The small molecule below binds the protein below.
Small molecule (SMILES): COc1cc(CCNC(=O)c2nc(C(C)(C)NC(=O)OCc3ccccc3)[nH]c(=O)c2O)ccn1

Sequence of chain 5.A:
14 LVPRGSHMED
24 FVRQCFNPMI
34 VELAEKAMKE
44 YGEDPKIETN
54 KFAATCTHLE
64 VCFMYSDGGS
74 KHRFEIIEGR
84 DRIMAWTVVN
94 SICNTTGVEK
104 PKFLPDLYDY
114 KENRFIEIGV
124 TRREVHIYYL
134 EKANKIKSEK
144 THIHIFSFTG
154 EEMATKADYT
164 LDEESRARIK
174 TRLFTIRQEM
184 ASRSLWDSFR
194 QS

Binding-site contacts:
Ligand atom C04 contacts residue TYR44 of chain 5.A at 3.9 Å (hydrophobic).
Ligand atom O04 contacts residue ILE121 of chain 5.A at 2.6 Å (h-bond).
Ligand atom O02 contacts residue GLU81 of chain 5.A at 2.9 Å (salt-bridge).
Ligand atom O03 contacts residue GLU120 of chain 5.A at 2.9 Å (salt-bridge).
Ligand atom C10 contacts residue HIS61 of chain 5.A at 3.3 Å.
Ligand atom C09 contacts residue GLU120 of chain 5.A at 3.3 Å.
Ligand atom C08 contacts residue MN1 of chain 5.C at 3.3 Å.
Ligand atom C07 contacts residue GLU81 of chain 5.A at 3.7 Å.
Ligand atom C09 contacts residue MN1 of chain 5.C at 3.0 Å.
Ligand atom C09 contacts residue GLU81 of chain 5.A at 3.7 Å.
Ligand atom C07 contacts residue MN1 of chain 5.C at 2.9 Å.
Ligand atom O04 contacts residue GLU120 of chain 5.A at 2.9 Å (salt-bridge).
Ligand atom C21 contacts residue TYR44 of chain 5.A at 3.8 Å (hydrophobic).
Ligand atom O03 contacts residue HIS61 of chain 5.A at 3.2 Å.
Ligand atom O04 contacts residue ASP109 of chain 5.A at 3.9 Å.
Ligand atom N01 contacts residue TYR44 of chain 5.A at 4.2 Å.
Ligand atom C08 contacts residue MN1 of chain 5.D at 4.2 Å.
Ligand atom O03 contacts residue GLU81 of chain 5.A at 3.1 Å (salt-bridge).
Ligand atom O03 contacts residue MN1 of chain 5.C at 2.0 Å.
Ligand atom N03 contacts residue HIS61 of chain 5.A at 4.2 Å.
Ligand atom C10 contacts residue MN1 of chain 5.D at 2.6 Å.
Ligand atom C09 contacts residue ASP109 of chain 5.A at 4.1 Å.
Ligand atom C08 contacts residue GLU81 of chain 5.A at 4.0 Å.
Ligand atom N03 contacts residue MN1 of chain 5.D at 3.9 Å.
Ligand atom O04 contacts residue TYR131 of chain 5.A at 4.2 Å.
Ligand atom O01 contacts residue TYR44 of chain 5.A at 3.8 Å.
Ligand atom O02 contacts residue MN1 of chain 5.C at 2.0 Å.
Ligand atom O04 contacts residue HIS61 of chain 5.A at 2.5 Å (h-bond).
Ligand atom C05 contacts residue TYR44 of chain 5.A at 3.9 Å (hydrophobic).
Ligand atom O04 contacts residue MN1 of chain 5.D at 1.8 Å.
Ligand atom C10 contacts residue ILE121 of chain 5.A at 4.0 Å (hydrophobic).
Ligand atom O03 contacts residue MN1 of chain 5.D at 2.2 Å.
Ligand atom O03 contacts residue ASP109 of chain 5.A at 2.7 Å (salt-bridge).
Ligand atom C09 contacts residue HIS61 of chain 5.A at 3.5 Å.
Ligand atom O04 contacts residue GLY122 of chain 5.A at 4.1 Å.
Ligand atom O02 contacts residue ASP109 of chain 5.A at 4.1 Å.
Ligand atom C10 contacts residue GLU120 of chain 5.A at 3.2 Å.
Ligand atom C01 contacts residue GLU46 of chain 5.A at 3.4 Å.
Ligand atom C22 contacts residue TYR44 of chain 5.A at 3.8 Å (hydrophobic).
Ligand atom C09 contacts residue MN1 of chain 5.D at 2.8 Å.